Sequence of chain 1.D:
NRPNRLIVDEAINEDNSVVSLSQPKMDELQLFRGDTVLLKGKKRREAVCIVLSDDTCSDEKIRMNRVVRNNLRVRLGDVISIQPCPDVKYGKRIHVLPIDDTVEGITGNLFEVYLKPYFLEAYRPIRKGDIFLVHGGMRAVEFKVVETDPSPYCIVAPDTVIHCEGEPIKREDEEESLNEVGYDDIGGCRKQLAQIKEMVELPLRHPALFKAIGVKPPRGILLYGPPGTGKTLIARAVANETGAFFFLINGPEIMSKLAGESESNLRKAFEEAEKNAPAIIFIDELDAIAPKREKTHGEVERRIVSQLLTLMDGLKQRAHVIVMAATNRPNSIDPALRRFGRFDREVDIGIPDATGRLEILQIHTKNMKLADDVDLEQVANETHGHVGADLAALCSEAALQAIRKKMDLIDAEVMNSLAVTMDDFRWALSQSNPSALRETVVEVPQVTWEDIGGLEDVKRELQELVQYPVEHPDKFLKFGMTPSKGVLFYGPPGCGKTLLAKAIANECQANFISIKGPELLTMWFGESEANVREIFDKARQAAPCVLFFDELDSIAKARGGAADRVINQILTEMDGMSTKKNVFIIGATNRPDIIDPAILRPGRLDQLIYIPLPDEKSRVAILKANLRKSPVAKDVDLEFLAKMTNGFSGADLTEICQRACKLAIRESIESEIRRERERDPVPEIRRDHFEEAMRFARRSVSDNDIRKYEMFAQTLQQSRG

This protein binds this small molecule.
Small molecule (SMILES): Nc1ncnc2c1ncn2[C@@H]1O[C@H](COP(=O)(O)OP(=O)(O)OP(O)(O)=S)[C@@H](O)[C@H]1O

Binding-site contacts:
Ligand atom O5' contacts residue CYS522 of chain 1.D at 3.9 Å.
Ligand atom O1B contacts residue THR525 of chain 1.D at 3.2 Å (h-bond).
Ligand atom O2A contacts residue LEU526 of chain 1.D at 3.7 Å.
Ligand atom C6 contacts residue SER652 of chain 1.D at 3.2 Å.
Ligand atom N3 contacts residue LEU526 of chain 1.D at 3.6 Å.
Ligand atom C8 contacts residue ALA685 of chain 1.D at 3.5 Å (hydrophobic).
Ligand atom O3G contacts residue ARG635 of chain 1.E at 3.4 Å.
Ligand atom O3G contacts residue GLU578 of chain 1.D at 3.7 Å.
Ligand atom N1 contacts residue GLY480 of chain 1.D at 3.9 Å.
Ligand atom O2A contacts residue THR525 of chain 1.D at 3.3 Å (h-bond).
Ligand atom O3A contacts residue CYS522 of chain 1.D at 2.9 Å (h-bond).
Ligand atom O1A contacts residue THR525 of chain 1.D at 3.0 Å (h-bond).
Ligand atom C5' contacts residue CYS522 of chain 1.D at 3.6 Å (hydrophobic).
Ligand atom N7 contacts residue CYS522 of chain 1.D at 3.9 Å.
Ligand atom N1 contacts residue SER652 of chain 1.D at 3.0 Å (h-bond).
Ligand atom O2A contacts residue CYS522 of chain 1.D at 2.8 Å (h-bond).
Ligand atom N7 contacts residue ALA685 of chain 1.D at 3.8 Å.
Ligand atom C2 contacts residue SER652 of chain 1.D at 3.8 Å.
Ligand atom PB contacts residue PRO520 of chain 1.D at 3.3 Å.
Ligand atom O2B contacts residue GLY521 of chain 1.D at 3.3 Å.
Ligand atom O2B contacts residue CYS522 of chain 1.D at 2.4 Å (h-bond).
Ligand atom O2B contacts residue PRO520 of chain 1.D at 2.4 Å (h-bond).
Ligand atom C2 contacts residue LEU526 of chain 1.D at 3.9 Å (hydrophobic).
Ligand atom N6 contacts residue SER652 of chain 1.D at 3.2 Å (h-bond).
Ligand atom N7 contacts residue GLY523 of chain 1.D at 3.7 Å.
Ligand atom O2G contacts residue THR525 of chain 1.D at 3.5 Å (h-bond).
Ligand atom C4 contacts residue LEU526 of chain 1.D at 3.6 Å (hydrophobic).
Ligand atom C2' contacts residue LEU526 of chain 1.D at 3.8 Å (hydrophobic).
Ligand atom C2 contacts residue ASP478 of chain 1.D at 3.9 Å.
Ligand atom PA contacts residue THR525 of chain 1.D at 3.8 Å.
Ligand atom S1G contacts residue ARG635 of chain 1.E at 3.7 Å.
Ligand atom N1 contacts residue ILE479 of chain 1.D at 3.8 Å.
Ligand atom O2A contacts residue LYS524 of chain 1.D at 3.5 Å (salt-bridge).
Ligand atom C5 contacts residue LEU526 of chain 1.D at 3.9 Å (hydrophobic).
Ligand atom PA contacts residue CYS522 of chain 1.D at 3.4 Å.
Ligand atom PB contacts residue CYS522 of chain 1.D at 3.2 Å.
Ligand atom O2A contacts residue GLY523 of chain 1.D at 3.6 Å.
Ligand atom O1B contacts residue CYS522 of chain 1.D at 3.7 Å.
Ligand atom O2G contacts residue ASP577 of chain 1.D at 3.3 Å (salt-bridge).
Ligand atom O3B contacts residue PRO520 of chain 1.D at 3.0 Å (h-bond).

Sequence of chain 1.E:
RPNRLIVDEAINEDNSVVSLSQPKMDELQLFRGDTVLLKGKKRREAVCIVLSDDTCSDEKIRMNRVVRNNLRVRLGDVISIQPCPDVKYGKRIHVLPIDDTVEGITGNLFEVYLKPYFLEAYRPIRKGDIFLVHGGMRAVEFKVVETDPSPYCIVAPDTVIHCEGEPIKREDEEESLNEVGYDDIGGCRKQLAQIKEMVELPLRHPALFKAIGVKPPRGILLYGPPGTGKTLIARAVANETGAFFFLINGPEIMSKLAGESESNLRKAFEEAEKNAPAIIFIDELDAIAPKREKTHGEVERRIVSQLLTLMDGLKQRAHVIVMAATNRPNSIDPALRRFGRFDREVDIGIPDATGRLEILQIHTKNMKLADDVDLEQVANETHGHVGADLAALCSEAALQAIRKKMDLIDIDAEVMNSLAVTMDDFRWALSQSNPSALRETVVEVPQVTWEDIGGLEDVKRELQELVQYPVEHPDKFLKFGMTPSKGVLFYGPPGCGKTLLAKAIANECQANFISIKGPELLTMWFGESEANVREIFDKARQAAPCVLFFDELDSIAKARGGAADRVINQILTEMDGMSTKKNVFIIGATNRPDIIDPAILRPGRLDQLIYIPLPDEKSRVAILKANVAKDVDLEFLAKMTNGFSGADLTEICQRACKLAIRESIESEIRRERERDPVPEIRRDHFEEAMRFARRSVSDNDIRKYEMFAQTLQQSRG